Sequence of chain 1.B:
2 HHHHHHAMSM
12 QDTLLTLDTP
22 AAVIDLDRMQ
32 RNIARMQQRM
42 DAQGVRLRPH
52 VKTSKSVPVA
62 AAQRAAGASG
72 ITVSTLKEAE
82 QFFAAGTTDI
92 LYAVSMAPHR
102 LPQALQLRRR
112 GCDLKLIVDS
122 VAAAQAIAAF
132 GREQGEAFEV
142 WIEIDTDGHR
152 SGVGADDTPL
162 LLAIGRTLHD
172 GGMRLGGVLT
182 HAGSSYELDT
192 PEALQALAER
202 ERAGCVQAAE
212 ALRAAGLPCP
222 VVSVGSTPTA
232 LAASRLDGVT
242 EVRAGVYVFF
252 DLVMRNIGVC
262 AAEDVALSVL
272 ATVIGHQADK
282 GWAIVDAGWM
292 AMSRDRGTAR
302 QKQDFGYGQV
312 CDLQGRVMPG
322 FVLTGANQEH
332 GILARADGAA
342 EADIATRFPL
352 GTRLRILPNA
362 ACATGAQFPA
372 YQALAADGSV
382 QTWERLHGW

A protein and the small-molecule ligand that binds it are described below.
Small molecule (SMILES): N/C(=C/C(=O)O)C(=O)O

Binding-site contacts:
Ligand atom CA contacts residue HIS182 of chain 1.B at 3.8 Å.
Ligand atom CB contacts residue LYS53 of chain 1.B at 4.4 Å.
Ligand atom C contacts residue ARG151 of chain 1.B at 3.7 Å.
Ligand atom N contacts residue LYS53 of chain 1.B at 3.5 Å.
Ligand atom CG contacts residue TYR187 of chain 1.B at 3.7 Å (hydrophobic).
Ligand atom C contacts residue PLP1 of chain 1.F at 3.7 Å.
Ligand atom OXT contacts residue MG1 of chain 1.G at 3.8 Å.
Ligand atom O contacts residue LYS53 of chain 1.B at 4.0 Å.
Ligand atom O contacts residue GLN329 of chain 1.A at 3.3 Å (h-bond).
Ligand atom OD2 contacts residue ASN328 of chain 1.A at 4.3 Å.
Ligand atom O contacts residue PLP1 of chain 1.F at 3.8 Å.
Ligand atom OXT contacts residue TRP290 of chain 1.A at 4.1 Å.
Ligand atom C contacts residue MG1 of chain 1.G at 4.3 Å.
Ligand atom O contacts residue ASN328 of chain 1.A at 3.6 Å.
Ligand atom C contacts residue LYS53 of chain 1.B at 4.0 Å.
Ligand atom OXT contacts residue GLN329 of chain 1.A at 3.1 Å (h-bond).
Ligand atom CB contacts residue TYR187 of chain 1.B at 4.0 Å (hydrophobic).
Ligand atom N contacts residue PLP1 of chain 1.F at 1.6 Å.
Ligand atom CA contacts residue MG1 of chain 1.G at 4.0 Å.
Ligand atom CB contacts residue HIS182 of chain 1.B at 3.8 Å.
Ligand atom OD1 contacts residue MG1 of chain 1.G at 2.0 Å.
Ligand atom CB contacts residue PLP1 of chain 1.F at 3.2 Å.
Ligand atom N contacts residue HIS182 of chain 1.B at 3.3 Å (h-bond).
Ligand atom CA contacts residue LYS53 of chain 1.B at 3.9 Å.
Ligand atom N contacts residue ARG151 of chain 1.B at 3.9 Å.
Ligand atom C contacts residue ASN328 of chain 1.A at 3.9 Å.
Ligand atom C contacts residue GLN329 of chain 1.A at 3.6 Å.
Ligand atom OXT contacts residue ASN328 of chain 1.A at 3.9 Å.
Ligand atom CA contacts residue ARG151 of chain 1.B at 3.9 Å.
Ligand atom OXT contacts residue LYS53 of chain 1.B at 4.3 Å.
Ligand atom CB contacts residue MG1 of chain 1.G at 3.4 Å.
Ligand atom OD2 contacts residue MG1 of chain 1.G at 4.1 Å.
Ligand atom CG contacts residue MG1 of chain 1.G at 3.0 Å.
Ligand atom CA contacts residue PLP1 of chain 1.F at 2.6 Å.
Ligand atom OD1 contacts residue TYR187 of chain 1.B at 3.4 Å.
Ligand atom OD2 contacts residue TYR187 of chain 1.B at 3.9 Å.
Ligand atom O contacts residue ARG151 of chain 1.B at 3.1 Å (salt-bridge).

Sequence of chain 1.A:
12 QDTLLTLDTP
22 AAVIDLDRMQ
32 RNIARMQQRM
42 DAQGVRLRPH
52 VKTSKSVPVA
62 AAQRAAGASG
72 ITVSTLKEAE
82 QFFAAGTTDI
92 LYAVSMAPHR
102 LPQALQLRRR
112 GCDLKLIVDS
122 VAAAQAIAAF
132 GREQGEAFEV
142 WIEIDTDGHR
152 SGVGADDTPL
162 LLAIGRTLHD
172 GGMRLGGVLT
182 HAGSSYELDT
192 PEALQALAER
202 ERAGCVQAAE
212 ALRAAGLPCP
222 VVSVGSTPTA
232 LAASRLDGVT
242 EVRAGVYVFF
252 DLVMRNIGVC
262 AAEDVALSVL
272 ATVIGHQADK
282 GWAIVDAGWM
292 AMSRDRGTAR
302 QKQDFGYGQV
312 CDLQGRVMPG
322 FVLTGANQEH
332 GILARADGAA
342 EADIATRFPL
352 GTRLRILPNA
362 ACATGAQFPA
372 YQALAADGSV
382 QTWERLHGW